Binding-site contacts:
Ligand atom CG contacts residue ARG35 of chain 29.A at 3.1 Å.
Ligand atom CE contacts residue VAL37 of chain 29.A at 3.7 Å (hydrophobic).
Ligand atom CA contacts residue ARG6 of chain 29.A at 3.7 Å.
Ligand atom CD2 contacts residue GLU20 of chain 29.A at 3.6 Å.
Ligand atom CD1 contacts residue LEU27 of chain 29.A at 3.6 Å (hydrophobic).
Ligand atom CA contacts residue ARG35 of chain 29.A at 3.8 Å.
Ligand atom N contacts residue ASP229 of chain 29.A at 3.2 Å (salt-bridge).
Ligand atom CB contacts residue SER24 of chain 29.A at 3.8 Å.
Ligand atom CD1 contacts residue LEU27 of chain 29.A at 3.8 Å (hydrophobic).
Ligand atom CD1 contacts residue ILE230 of chain 29.A at 3.5 Å (hydrophobic).
Ligand atom CE contacts residue ARG35 of chain 29.A at 3.8 Å.
Ligand atom CB contacts residue ARG35 of chain 29.A at 3.4 Å.
Ligand atom C contacts residue ARG34 of chain 29.A at 3.7 Å.
Ligand atom O contacts residue ARG34 of chain 29.A at 2.8 Å (salt-bridge).
Ligand atom CG2 contacts residue LEU31 of chain 29.A at 3.8 Å (hydrophobic).
Ligand atom C contacts residue SER231 of chain 29.A at 3.8 Å.
Ligand atom O contacts residue ASN2 of chain 29.A at 3.8 Å.
Ligand atom CB contacts residue VAL39 of chain 29.A at 3.7 Å (hydrophobic).
Ligand atom OG contacts residue ARG34 of chain 29.A at 3.7 Å.
Ligand atom N contacts residue ILE230 of chain 29.A at 3.1 Å (h-bond).
Ligand atom CD1 contacts residue LYS28 of chain 29.A at 3.4 Å.
Ligand atom CA contacts residue ASP229 of chain 29.A at 3.8 Å.
Ligand atom C contacts residue ASP229 of chain 29.A at 3.8 Å.
Ligand atom O contacts residue ILE232 of chain 29.A at 3.6 Å (h-bond).
Ligand atom OG contacts residue ASP229 of chain 29.A at 3.6 Å.
Ligand atom CD1 contacts residue LEU31 of chain 29.A at 3.6 Å (hydrophobic).
Ligand atom N contacts residue ARG34 of chain 29.A at 3.4 Å (salt-bridge).
Ligand atom CB contacts residue ILE230 of chain 29.A at 3.6 Å (hydrophobic).
Ligand atom CG contacts residue ILE230 of chain 29.A at 3.6 Å (hydrophobic).
Ligand atom O contacts residue SER231 of chain 29.A at 3.2 Å.
Ligand atom CD2 contacts residue SER24 of chain 29.A at 3.5 Å.
Ligand atom N contacts residue ARG34 of chain 29.A at 3.7 Å.
Ligand atom N contacts residue ARG34 of chain 29.A at 3.9 Å.
Ligand atom CE contacts residue VAL36 of chain 29.A at 3.7 Å (hydrophobic).
Ligand atom O contacts residue LEU4 of chain 29.A at 3.7 Å.
Ligand atom CA contacts residue ASP229 of chain 29.A at 3.6 Å.
Ligand atom NZ contacts residue THR217 of chain 29.A at 3.8 Å.
Ligand atom O contacts residue ARG6 of chain 29.A at 3.4 Å (salt-bridge).
Ligand atom CA contacts residue SER231 of chain 29.A at 3.6 Å.
Ligand atom N contacts residue ASP229 of chain 29.A at 2.8 Å (salt-bridge).

Sequence of chain 29.A:
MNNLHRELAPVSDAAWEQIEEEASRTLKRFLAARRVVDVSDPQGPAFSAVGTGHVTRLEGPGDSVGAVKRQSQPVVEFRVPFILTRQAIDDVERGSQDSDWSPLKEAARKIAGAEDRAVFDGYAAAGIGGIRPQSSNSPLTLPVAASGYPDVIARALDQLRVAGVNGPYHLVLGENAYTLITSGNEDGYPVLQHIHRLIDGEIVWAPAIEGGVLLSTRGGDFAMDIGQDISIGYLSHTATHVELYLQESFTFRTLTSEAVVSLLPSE

This small molecule binds to this protein.
Small molecule (SMILES): CC[C@H](C)[C@H](NC(=O)[C@H](CC(N)=O)NC(=O)[C@H](CC(C)C)NC(=O)[C@H](CO)NC(=O)CNC(=O)[C@@H](N)CO)C(=O)NCC(=O)N[C@@H](CO)C(=O)N[C@@H](CC(C)C)C(=O)N[C@H](C=O)CCCCN